This small molecule binds to this protein.
Small molecule (SMILES): CC(=O)N[C@@H]1[C@@H](O)[C@H](O)[C@@H](CO)O[C@H]1O

Binding-site contacts:
Ligand atom C1 contacts residue GLU134 of chain 1.B at 4.5 Å.
Ligand atom C1 contacts residue ARG141 of chain 1.B at 4.5 Å.
Ligand atom O6 contacts residue ARG141 of chain 1.B at 3.8 Å.
Ligand atom N2 contacts residue GLU134 of chain 1.B at 3.8 Å.
Ligand atom C4 contacts residue ASN136 of chain 1.B at 4.2 Å.
Ligand atom C2 contacts residue ASN136 of chain 1.B at 2.4 Å.
Ligand atom O3 contacts residue GLU134 of chain 1.B at 4.5 Å.
Ligand atom C5 contacts residue ASN136 of chain 1.B at 3.7 Å.
Ligand atom O5 contacts residue ARG141 of chain 1.B at 3.9 Å.
Ligand atom C3 contacts residue ASN136 of chain 1.B at 3.8 Å.
Ligand atom N2 contacts residue ASN136 of chain 1.B at 2.9 Å (h-bond).
Ligand atom O7 contacts residue ASN136 of chain 1.B at 4.5 Å.
Ligand atom C6 contacts residue ARG141 of chain 1.B at 4.1 Å.
Ligand atom C1 contacts residue ASN136 of chain 1.B at 1.4 Å.
Ligand atom O5 contacts residue ASN136 of chain 1.B at 2.4 Å (h-bond).
Ligand atom C8 contacts residue ASN136 of chain 1.B at 3.9 Å.
Ligand atom C2 contacts residue GLU134 of chain 1.B at 4.3 Å.
Ligand atom C3 contacts residue GLU134 of chain 1.B at 3.9 Å.
Ligand atom C7 contacts residue ASN136 of chain 1.B at 3.6 Å.
Ligand atom C5 contacts residue ARG141 of chain 1.B at 4.0 Å.

Sequence of chain 1.B:
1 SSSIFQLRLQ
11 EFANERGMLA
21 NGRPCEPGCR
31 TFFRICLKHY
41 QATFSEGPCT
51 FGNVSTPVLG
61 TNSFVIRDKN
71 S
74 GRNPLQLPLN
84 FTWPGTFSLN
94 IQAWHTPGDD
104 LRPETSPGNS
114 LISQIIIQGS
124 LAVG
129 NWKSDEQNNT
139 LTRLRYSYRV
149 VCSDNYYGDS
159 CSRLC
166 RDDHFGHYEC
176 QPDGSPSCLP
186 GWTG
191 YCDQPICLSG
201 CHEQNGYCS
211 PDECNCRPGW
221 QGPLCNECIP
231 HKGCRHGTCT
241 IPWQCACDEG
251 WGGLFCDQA